Binding-site contacts:
Ligand atom N2 contacts residue GLU171 of chain 14.A at 3.2 Å (salt-bridge).
Ligand atom C3 contacts residue IG21 of chain 12.D at 0.3 Å.
Ligand atom OP1 contacts residue IG21 of chain 12.D at 0.2 Å (h-bond).
Ligand atom N2 contacts residue MN1 of chain 12.C at 2.4 Å.
Ligand atom C5 contacts residue EDO1 of chain 12.F at 3.5 Å.
Ligand atom C1 contacts residue IG21 of chain 12.D at 0.1 Å.
Ligand atom OP5 contacts residue IG21 of chain 12.D at 0.1 Å (h-bond).
Ligand atom C2 contacts residue IG21 of chain 12.D at 0.5 Å.
Ligand atom OP6 contacts residue IG21 of chain 12.D at 0.1 Å (h-bond).
Ligand atom OP4 contacts residue HIS53 of chain 14.A at 3.1 Å (h-bond).
Ligand atom OP4 contacts residue GLN49 of chain 14.A at 2.9 Å (h-bond).
Ligand atom C4 contacts residue GLU171 of chain 14.A at 3.5 Å.
Ligand atom O3 contacts residue GLU171 of chain 14.A at 2.6 Å (salt-bridge).
Ligand atom N2 contacts residue IG21 of chain 12.D at 0.4 Å (h-bond).
Ligand atom C3 contacts residue EDO1 of chain 12.F at 3.4 Å.
Ligand atom C6 contacts residue IG21 of chain 12.D at 0.8 Å.
Ligand atom C1 contacts residue GLU171 of chain 14.A at 3.2 Å.
Ligand atom C4 contacts residue MN1 of chain 12.C at 3.1 Å.
Ligand atom O3 contacts residue MN1 of chain 12.C at 2.4 Å.
Ligand atom N2 contacts residue HIS72 of chain 12.A at 3.2 Å (h-bond).
Ligand atom OP6 contacts residue LYS175 of chain 14.A at 2.9 Å (salt-bridge).
Ligand atom OP6 contacts residue ARG97 of chain 18.A at 2.9 Å (salt-bridge).
Ligand atom O3 contacts residue IG21 of chain 12.D at 0.2 Å (h-bond).
Ligand atom C5 contacts residue IG21 of chain 12.D at 1.0 Å.
Ligand atom P contacts residue IG21 of chain 12.D at 0.1 Å.
Ligand atom O2 contacts residue IG21 of chain 12.D at 1.9 Å.
Ligand atom OP6 contacts residue HIS53 of chain 14.A at 3.3 Å (h-bond).
Ligand atom C6 contacts residue MN1 of chain 12.C at 3.5 Å.
Ligand atom C3 contacts residue MN1 of chain 12.C at 3.1 Å.
Ligand atom OP4 contacts residue IG21 of chain 12.D at 0.3 Å (h-bond).
Ligand atom OP5 contacts residue ARG97 of chain 18.A at 2.8 Å (salt-bridge).
Ligand atom O3 contacts residue HIS72 of chain 12.A at 3.4 Å (h-bond).
Ligand atom C6 contacts residue MN1 of chain 12.B at 3.1 Å.
Ligand atom O2 contacts residue GLN19 of chain 12.A at 3.0 Å (h-bond).
Ligand atom O3 contacts residue HIS45 of chain 14.A at 3.0 Å.
Ligand atom N1 contacts residue IG21 of chain 12.D at 0.6 Å.
Ligand atom N1 contacts residue MN1 of chain 12.B at 3.0 Å.
Ligand atom C2 contacts residue EDO1 of chain 12.F at 3.3 Å.
Ligand atom C4 contacts residue IG21 of chain 12.D at 0.5 Å.
Ligand atom C3 contacts residue GLU171 of chain 14.A at 3.3 Å.

Sequence of chain 18.A:
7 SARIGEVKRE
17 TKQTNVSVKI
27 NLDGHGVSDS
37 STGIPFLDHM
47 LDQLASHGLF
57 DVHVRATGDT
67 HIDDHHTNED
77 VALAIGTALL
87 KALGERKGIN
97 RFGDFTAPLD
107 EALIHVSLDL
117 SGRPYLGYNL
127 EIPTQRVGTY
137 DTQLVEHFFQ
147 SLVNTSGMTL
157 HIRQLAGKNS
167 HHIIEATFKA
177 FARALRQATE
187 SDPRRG

Sequence of chain 14.A:
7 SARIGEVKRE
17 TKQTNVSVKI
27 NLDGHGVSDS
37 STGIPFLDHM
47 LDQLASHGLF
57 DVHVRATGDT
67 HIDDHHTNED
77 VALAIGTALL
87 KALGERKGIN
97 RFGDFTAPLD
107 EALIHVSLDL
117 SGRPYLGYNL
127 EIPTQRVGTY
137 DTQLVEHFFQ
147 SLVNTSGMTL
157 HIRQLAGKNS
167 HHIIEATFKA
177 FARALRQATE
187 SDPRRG

The small molecule below binds the protein below.
Small molecule (SMILES): O=P(O)(O)OC[C@@H](O)[C@@H](O)c1cnc[nH]1

Sequence of chain 12.A:
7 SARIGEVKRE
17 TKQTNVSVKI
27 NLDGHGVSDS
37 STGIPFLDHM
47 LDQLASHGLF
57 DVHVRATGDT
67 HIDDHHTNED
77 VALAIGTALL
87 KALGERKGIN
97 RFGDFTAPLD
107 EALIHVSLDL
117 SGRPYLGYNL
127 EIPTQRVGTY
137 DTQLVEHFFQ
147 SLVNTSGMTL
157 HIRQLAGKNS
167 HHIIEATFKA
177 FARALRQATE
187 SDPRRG